Sequence of chain 1.A:
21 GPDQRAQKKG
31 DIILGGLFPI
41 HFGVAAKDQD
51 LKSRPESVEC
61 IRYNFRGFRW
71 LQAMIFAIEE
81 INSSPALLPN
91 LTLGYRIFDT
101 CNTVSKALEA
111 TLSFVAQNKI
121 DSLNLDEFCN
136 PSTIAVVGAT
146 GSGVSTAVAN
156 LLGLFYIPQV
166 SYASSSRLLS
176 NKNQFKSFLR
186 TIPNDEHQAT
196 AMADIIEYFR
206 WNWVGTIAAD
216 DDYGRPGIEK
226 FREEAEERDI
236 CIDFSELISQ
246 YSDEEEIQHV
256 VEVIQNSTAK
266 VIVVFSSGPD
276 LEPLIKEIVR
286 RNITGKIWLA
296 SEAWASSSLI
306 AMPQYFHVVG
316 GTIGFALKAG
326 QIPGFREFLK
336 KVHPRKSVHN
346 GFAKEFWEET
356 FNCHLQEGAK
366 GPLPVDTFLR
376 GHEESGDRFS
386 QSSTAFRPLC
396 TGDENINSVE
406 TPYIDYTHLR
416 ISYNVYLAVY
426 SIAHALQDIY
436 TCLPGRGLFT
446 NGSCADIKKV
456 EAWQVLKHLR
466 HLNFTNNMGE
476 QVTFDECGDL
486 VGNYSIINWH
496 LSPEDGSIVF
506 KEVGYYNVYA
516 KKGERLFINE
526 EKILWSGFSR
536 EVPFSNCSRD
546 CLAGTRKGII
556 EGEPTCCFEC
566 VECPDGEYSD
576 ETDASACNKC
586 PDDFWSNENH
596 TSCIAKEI

Binding-site contacts:
Ligand atom C4 contacts residue GLU475 of chain 1.A at 4.3 Å.
Ligand atom C3 contacts residue GLU475 of chain 1.A at 4.1 Å.
Ligand atom C8 contacts residue LEU485 of chain 1.A at 4.1 Å (hydrophobic).
Ligand atom C7 contacts residue GLU475 of chain 1.A at 4.1 Å.
Ligand atom O5 contacts residue GLU475 of chain 1.A at 4.0 Å.
Ligand atom C7 contacts residue ASN488 of chain 1.A at 3.8 Å.
Ligand atom O4 contacts residue GLN476 of chain 1.A at 4.2 Å.
Ligand atom O5 contacts residue ASN488 of chain 1.A at 2.4 Å (h-bond).
Ligand atom C1 contacts residue ASN488 of chain 1.A at 1.4 Å.
Ligand atom C4 contacts residue GLN476 of chain 1.A at 4.4 Å.
Ligand atom C8 contacts residue LYS323 of chain 1.A at 3.6 Å.
Ligand atom C1 contacts residue ASN512 of chain 1.A at 4.0 Å.
Ligand atom C3 contacts residue ASN488 of chain 1.A at 3.7 Å.
Ligand atom C4 contacts residue ASN488 of chain 1.A at 4.2 Å.
Ligand atom C7 contacts residue GLN476 of chain 1.A at 3.8 Å.
Ligand atom N2 contacts residue ASN488 of chain 1.A at 2.8 Å (h-bond).
Ligand atom O7 contacts residue ASN471 of chain 1.A at 4.4 Å.
Ligand atom O5 contacts residue ASN512 of chain 1.A at 4.1 Å.
Ligand atom O7 contacts residue VAL477 of chain 1.A at 4.0 Å.
Ligand atom O3 contacts residue GLN476 of chain 1.A at 2.7 Å (h-bond).
Ligand atom N2 contacts residue GLY487 of chain 1.A at 4.0 Å.
Ligand atom C8 contacts residue VAL486 of chain 1.A at 4.2 Å (hydrophobic).
Ligand atom C1 contacts residue GLU475 of chain 1.A at 4.2 Å.
Ligand atom C7 contacts residue GLY487 of chain 1.A at 4.1 Å.
Ligand atom C2 contacts residue ASN488 of chain 1.A at 2.4 Å.
Ligand atom C8 contacts residue ASN488 of chain 1.A at 3.7 Å.
Ligand atom O6 contacts residue GLU475 of chain 1.A at 4.5 Å.
Ligand atom C5 contacts residue ASN512 of chain 1.A at 3.9 Å.
Ligand atom C7 contacts residue LYS323 of chain 1.A at 3.6 Å.
Ligand atom C2 contacts residue GLU475 of chain 1.A at 3.7 Å.
Ligand atom O7 contacts residue LYS323 of chain 1.A at 3.2 Å (salt-bridge).
Ligand atom N2 contacts residue GLN476 of chain 1.A at 4.2 Å.
Ligand atom C5 contacts residue ASN488 of chain 1.A at 3.6 Å.
Ligand atom C3 contacts residue GLN476 of chain 1.A at 4.0 Å.
Ligand atom C8 contacts residue GLY487 of chain 1.A at 3.2 Å.
Ligand atom O3 contacts residue GLU475 of chain 1.A at 3.3 Å.
Ligand atom O7 contacts residue GLN476 of chain 1.A at 3.4 Å (h-bond).
Ligand atom O7 contacts residue GLU475 of chain 1.A at 3.1 Å.

This small molecule binds to this protein.
Small molecule (SMILES): CC(=O)N[C@@H]1[C@@H](O)[C@H](O)[C@@H](CO)O[C@H]1O